Sequence of chain 1.A:
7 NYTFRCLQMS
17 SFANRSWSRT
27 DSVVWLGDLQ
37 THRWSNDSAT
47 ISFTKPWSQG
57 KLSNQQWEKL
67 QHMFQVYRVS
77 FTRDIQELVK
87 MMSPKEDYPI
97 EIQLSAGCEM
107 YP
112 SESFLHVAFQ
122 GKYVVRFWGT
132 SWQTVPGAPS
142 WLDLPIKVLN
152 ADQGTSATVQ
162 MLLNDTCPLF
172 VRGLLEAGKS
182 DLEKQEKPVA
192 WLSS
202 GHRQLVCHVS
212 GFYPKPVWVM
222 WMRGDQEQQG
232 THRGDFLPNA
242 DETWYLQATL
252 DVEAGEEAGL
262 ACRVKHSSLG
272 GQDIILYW

Binding-site contacts:
Ligand atom C6 contacts residue TRP23 of chain 1.A at 3.9 Å (hydrophobic).
Ligand atom C5 contacts residue TRP23 of chain 1.A at 3.7 Å (hydrophobic).
Ligand atom O5 contacts residue ASN20 of chain 1.A at 2.3 Å (h-bond).
Ligand atom N2 contacts residue SER22 of chain 1.A at 3.9 Å.
Ligand atom C7 contacts residue SER22 of chain 1.A at 3.9 Å.
Ligand atom C2 contacts residue ASN20 of chain 1.A at 2.5 Å.
Ligand atom C1 contacts residue ALA19 of chain 1.A at 4.5 Å (hydrophobic).
Ligand atom C1 contacts residue TRP23 of chain 1.A at 3.8 Å (hydrophobic).
Ligand atom C1 contacts residue ASN20 of chain 1.A at 1.4 Å.
Ligand atom O7 contacts residue ASN20 of chain 1.A at 3.2 Å (h-bond).
Ligand atom C6 contacts residue ALA19 of chain 1.A at 4.0 Å (hydrophobic).
Ligand atom O5 contacts residue TRP23 of chain 1.A at 3.8 Å.
Ligand atom C7 contacts residue ASN20 of chain 1.A at 3.4 Å.
Ligand atom C5 contacts residue ALA19 of chain 1.A at 4.4 Å (hydrophobic).
Ligand atom C5 contacts residue ASN20 of chain 1.A at 3.7 Å.
Ligand atom O6 contacts residue ALA19 of chain 1.A at 3.7 Å.
Ligand atom C1 contacts residue SER22 of chain 1.A at 4.4 Å.
Ligand atom O5 contacts residue ALA19 of chain 1.A at 3.6 Å.
Ligand atom C3 contacts residue ASN20 of chain 1.A at 3.9 Å.
Ligand atom N2 contacts residue ASN20 of chain 1.A at 3.1 Å (h-bond).
Ligand atom C8 contacts residue SER22 of chain 1.A at 3.6 Å.
Ligand atom C4 contacts residue ASN20 of chain 1.A at 4.3 Å.

This protein binds this small molecule.
Small molecule (SMILES): CC(=O)N[C@@H]1[C@@H](O)[C@H](O)[C@@H](CO)O[C@H]1O